This protein binds this small molecule.
Small molecule (SMILES): CN1C(=O)c2sccc2N(C)c2nc(Nc3ccc(S(N)(=O)=O)cc3)ncc21

Sequence of chain 1.B:
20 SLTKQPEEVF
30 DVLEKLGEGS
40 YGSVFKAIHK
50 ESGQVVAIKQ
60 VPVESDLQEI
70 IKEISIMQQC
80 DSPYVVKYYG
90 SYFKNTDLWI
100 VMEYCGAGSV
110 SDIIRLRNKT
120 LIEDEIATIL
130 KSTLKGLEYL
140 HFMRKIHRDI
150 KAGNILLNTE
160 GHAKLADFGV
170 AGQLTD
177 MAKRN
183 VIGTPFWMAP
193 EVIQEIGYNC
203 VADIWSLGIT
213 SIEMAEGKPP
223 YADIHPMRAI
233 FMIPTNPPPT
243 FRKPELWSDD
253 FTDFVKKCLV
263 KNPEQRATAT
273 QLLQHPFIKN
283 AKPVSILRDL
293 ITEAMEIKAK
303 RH

Binding-site contacts:
Ligand atom CAR contacts residue GLY107 of chain 1.B at 3.8 Å.
Ligand atom CAH contacts residue CYS104 of chain 1.B at 3.1 Å (hydrophobic).
Ligand atom NAZ contacts residue LEU155 of chain 1.B at 3.7 Å.
Ligand atom CAK contacts residue LEU35 of chain 1.B at 3.7 Å (hydrophobic).
Ligand atom CAJ contacts residue LEU35 of chain 1.B at 3.9 Å (hydrophobic).
Ligand atom C2 contacts residue LEU35 of chain 1.B at 3.6 Å (hydrophobic).
Ligand atom CAH contacts residue LEU35 of chain 1.B at 3.6 Å (hydrophobic).
Ligand atom C6 contacts residue LEU155 of chain 1.B at 3.4 Å (hydrophobic).
Ligand atom CAR contacts residue LEU35 of chain 1.B at 3.7 Å (hydrophobic).
Ligand atom CAA contacts residue MET101 of chain 1.B at 3.7 Å (hydrophobic).
Ligand atom OAF contacts residue LYS300 of chain 1.B at 3.4 Å.
Ligand atom NAP contacts residue LEU35 of chain 1.B at 3.4 Å.
Ligand atom SAQ contacts residue ALA165 of chain 1.B at 3.4 Å.
Ligand atom N1 contacts residue ALA56 of chain 1.B at 3.9 Å.
Ligand atom CAY contacts residue LEU155 of chain 1.B at 3.9 Å (hydrophobic).
Ligand atom C5 contacts residue LEU155 of chain 1.B at 3.2 Å (hydrophobic).
Ligand atom CAH contacts residue TYR103 of chain 1.B at 3.6 Å (hydrophobic).
Ligand atom OAD contacts residue ALA165 of chain 1.B at 3.8 Å.
Ligand atom OAE contacts residue LEU35 of chain 1.B at 3.3 Å (h-bond).
Ligand atom CAG contacts residue GLY152 of chain 1.B at 3.7 Å.
Ligand atom NAC contacts residue LEU115 of chain 1.B at 3.8 Å.
Ligand atom N1 contacts residue LEU155 of chain 1.B at 3.7 Å.
Ligand atom CAL contacts residue GLU37 of chain 1.B at 3.8 Å.
Ligand atom CAK contacts residue ASP111 of chain 1.B at 3.2 Å.
Ligand atom C6 contacts residue ALA56 of chain 1.B at 3.7 Å (hydrophobic).
Ligand atom NAP contacts residue TYR103 of chain 1.B at 3.5 Å.
Ligand atom N3 contacts residue LEU155 of chain 1.B at 3.8 Å.
Ligand atom CAB contacts residue VAL43 of chain 1.B at 3.6 Å (hydrophobic).
Ligand atom C6 contacts residue GLU102 of chain 1.B at 3.5 Å.
Ligand atom OAE contacts residue LYS300 of chain 1.B at 3.3 Å (salt-bridge).
Ligand atom CAR contacts residue CYS104 of chain 1.B at 3.4 Å (hydrophobic).
Ligand atom CAI contacts residue LEU35 of chain 1.B at 3.8 Å (hydrophobic).
Ligand atom C4 contacts residue LEU155 of chain 1.B at 3.5 Å (hydrophobic).
Ligand atom N1 contacts residue CYS104 of chain 1.B at 3.3 Å (h-bond).
Ligand atom CAH contacts residue GLY107 of chain 1.B at 3.8 Å.
Ligand atom CAI contacts residue GLY107 of chain 1.B at 3.9 Å.
Ligand atom NAC contacts residue ASP111 of chain 1.B at 3.1 Å.
Ligand atom NAP contacts residue CYS104 of chain 1.B at 3.0 Å (h-bond).
Ligand atom CAA contacts residue GLU102 of chain 1.B at 3.6 Å.
Ligand atom CAJ contacts residue GLY105 of chain 1.B at 3.8 Å.